The protein below binds the small molecule below.
Small molecule (SMILES): O[B-]1(O)OCc2ccccc21

Binding-site contacts:
Ligand atom C2 contacts residue HIS5 of chain 1.A at 3.5 Å.
Ligand atom O3 contacts residue HIS5 of chain 1.A at 2.6 Å (h-bond).
Ligand atom O1 contacts residue HIS5 of chain 1.A at 2.5 Å (h-bond).
Ligand atom B1 contacts residue HIS5 of chain 1.A at 1.6 Å.
Ligand atom C1 contacts residue HIS5 of chain 1.A at 2.6 Å.
Ligand atom C7 contacts residue HIS5 of chain 1.A at 3.3 Å.
Ligand atom C6 contacts residue HIS5 of chain 1.A at 3.4 Å.

Sequence of chain 1.A:
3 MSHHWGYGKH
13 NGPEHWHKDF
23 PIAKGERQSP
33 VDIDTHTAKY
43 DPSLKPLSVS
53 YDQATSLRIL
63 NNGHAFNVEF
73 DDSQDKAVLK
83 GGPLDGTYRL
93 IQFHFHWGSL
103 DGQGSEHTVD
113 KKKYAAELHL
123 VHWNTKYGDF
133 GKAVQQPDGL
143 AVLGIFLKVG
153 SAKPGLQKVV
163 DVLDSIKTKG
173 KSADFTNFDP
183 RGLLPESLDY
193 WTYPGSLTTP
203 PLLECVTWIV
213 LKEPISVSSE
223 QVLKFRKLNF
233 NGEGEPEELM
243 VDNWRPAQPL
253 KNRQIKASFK